Sequence of chain 1.A:
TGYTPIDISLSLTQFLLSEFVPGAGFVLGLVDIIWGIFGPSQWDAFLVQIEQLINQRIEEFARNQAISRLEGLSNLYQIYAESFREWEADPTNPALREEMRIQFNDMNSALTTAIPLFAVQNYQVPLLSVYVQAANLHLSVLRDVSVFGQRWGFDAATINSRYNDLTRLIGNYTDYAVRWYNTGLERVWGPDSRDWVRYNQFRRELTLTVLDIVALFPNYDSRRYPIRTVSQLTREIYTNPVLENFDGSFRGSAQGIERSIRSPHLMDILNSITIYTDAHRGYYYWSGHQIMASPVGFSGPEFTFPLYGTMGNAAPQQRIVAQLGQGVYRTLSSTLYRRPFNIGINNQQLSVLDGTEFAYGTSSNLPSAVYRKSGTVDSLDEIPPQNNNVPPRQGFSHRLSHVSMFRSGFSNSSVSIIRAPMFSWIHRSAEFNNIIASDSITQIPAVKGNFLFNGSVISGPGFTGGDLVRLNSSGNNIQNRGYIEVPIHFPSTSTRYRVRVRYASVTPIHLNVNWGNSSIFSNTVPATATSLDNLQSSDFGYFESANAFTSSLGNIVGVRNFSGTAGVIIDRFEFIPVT

This small molecule binds to this protein.
Small molecule (SMILES): NCCCN

Binding-site contacts:
Ligand atom NAA contacts residue ASN388 of chain 1.A at 2.8 Å (h-bond).
Ligand atom CB contacts residue PRO391 of chain 1.A at 4.2 Å (hydrophobic).
Ligand atom ND contacts residue PRO391 of chain 1.A at 3.4 Å.
Ligand atom CC contacts residue PRO391 of chain 1.A at 3.9 Å (hydrophobic).
Ligand atom CA contacts residue ASN388 of chain 1.A at 3.7 Å.
Ligand atom ND contacts residue VAL390 of chain 1.A at 4.3 Å.
Ligand atom CC contacts residue VAL390 of chain 1.A at 4.4 Å (hydrophobic).
Ligand atom CB contacts residue VAL390 of chain 1.A at 3.8 Å (hydrophobic).
Ligand atom CB contacts residue ASN388 of chain 1.A at 4.4 Å.
Ligand atom CA contacts residue VAL390 of chain 1.A at 4.3 Å (hydrophobic).